This protein binds this small molecule.
Small molecule (SMILES): CC(=O)N[C@@H]1[C@@H](O)[C@H](O)[C@@H](CO)O[C@H]1O

Sequence of chain 1.B:
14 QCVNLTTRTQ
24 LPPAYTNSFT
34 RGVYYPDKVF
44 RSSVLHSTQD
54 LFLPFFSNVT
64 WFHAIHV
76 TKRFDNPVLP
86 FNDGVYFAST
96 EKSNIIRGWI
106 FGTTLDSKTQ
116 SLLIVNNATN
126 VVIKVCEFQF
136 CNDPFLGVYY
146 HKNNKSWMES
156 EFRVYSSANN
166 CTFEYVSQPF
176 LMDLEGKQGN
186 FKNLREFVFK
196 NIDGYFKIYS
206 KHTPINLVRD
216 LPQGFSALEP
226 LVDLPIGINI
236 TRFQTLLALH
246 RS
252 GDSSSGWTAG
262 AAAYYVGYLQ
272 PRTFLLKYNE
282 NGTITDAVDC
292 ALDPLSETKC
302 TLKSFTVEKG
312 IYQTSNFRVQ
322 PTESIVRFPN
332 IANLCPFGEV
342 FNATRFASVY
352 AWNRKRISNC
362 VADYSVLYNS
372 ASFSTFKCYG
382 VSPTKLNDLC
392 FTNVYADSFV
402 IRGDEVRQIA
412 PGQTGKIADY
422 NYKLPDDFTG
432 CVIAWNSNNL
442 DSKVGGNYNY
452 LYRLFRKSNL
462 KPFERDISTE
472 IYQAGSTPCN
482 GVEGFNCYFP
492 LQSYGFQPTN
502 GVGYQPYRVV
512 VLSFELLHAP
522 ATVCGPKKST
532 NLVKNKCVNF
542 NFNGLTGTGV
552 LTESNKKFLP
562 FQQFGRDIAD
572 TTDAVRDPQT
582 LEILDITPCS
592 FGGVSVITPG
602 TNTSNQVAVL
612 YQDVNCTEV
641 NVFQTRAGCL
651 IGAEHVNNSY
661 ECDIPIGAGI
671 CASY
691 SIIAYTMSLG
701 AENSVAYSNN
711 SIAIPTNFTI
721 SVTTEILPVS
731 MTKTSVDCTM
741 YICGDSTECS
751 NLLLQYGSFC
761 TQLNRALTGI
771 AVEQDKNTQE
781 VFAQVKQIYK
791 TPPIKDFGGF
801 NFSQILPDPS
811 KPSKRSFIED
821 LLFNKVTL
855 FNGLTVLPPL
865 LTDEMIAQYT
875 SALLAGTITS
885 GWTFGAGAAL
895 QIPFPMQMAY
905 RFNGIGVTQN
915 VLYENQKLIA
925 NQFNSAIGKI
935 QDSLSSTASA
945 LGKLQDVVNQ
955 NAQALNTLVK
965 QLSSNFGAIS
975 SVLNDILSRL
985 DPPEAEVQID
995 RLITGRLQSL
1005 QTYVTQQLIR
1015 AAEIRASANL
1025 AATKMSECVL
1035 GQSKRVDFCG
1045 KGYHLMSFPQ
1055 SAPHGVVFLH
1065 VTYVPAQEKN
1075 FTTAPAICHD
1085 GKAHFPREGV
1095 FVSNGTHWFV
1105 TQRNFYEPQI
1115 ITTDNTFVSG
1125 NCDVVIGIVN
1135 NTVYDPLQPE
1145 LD

Binding-site contacts:
Ligand atom C2 contacts residue ASN657 of chain 1.B at 2.5 Å.
Ligand atom C5 contacts residue ASN657 of chain 1.B at 3.7 Å.
Ligand atom C1 contacts residue ASN657 of chain 1.B at 1.4 Å.
Ligand atom O5 contacts residue ASN657 of chain 1.B at 2.4 Å (h-bond).
Ligand atom C3 contacts residue ASN657 of chain 1.B at 3.8 Å.
Ligand atom O7 contacts residue ASN657 of chain 1.B at 3.5 Å (h-bond).
Ligand atom C7 contacts residue ASN657 of chain 1.B at 3.4 Å.
Ligand atom C8 contacts residue ASN657 of chain 1.B at 4.5 Å.
Ligand atom N2 contacts residue ASN657 of chain 1.B at 2.9 Å (h-bond).
Ligand atom C8 contacts residue HIS655 of chain 1.B at 4.5 Å.
Ligand atom C4 contacts residue ASN657 of chain 1.B at 4.2 Å.